Sequence of chain 1.C:
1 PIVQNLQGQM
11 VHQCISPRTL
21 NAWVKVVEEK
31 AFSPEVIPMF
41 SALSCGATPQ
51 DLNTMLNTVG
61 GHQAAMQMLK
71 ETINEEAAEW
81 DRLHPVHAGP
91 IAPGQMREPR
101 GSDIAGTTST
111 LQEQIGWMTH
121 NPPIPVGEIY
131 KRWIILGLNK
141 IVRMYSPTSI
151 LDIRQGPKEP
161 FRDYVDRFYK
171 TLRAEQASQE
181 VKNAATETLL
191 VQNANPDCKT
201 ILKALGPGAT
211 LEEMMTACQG

Sequence of chain 5.C:
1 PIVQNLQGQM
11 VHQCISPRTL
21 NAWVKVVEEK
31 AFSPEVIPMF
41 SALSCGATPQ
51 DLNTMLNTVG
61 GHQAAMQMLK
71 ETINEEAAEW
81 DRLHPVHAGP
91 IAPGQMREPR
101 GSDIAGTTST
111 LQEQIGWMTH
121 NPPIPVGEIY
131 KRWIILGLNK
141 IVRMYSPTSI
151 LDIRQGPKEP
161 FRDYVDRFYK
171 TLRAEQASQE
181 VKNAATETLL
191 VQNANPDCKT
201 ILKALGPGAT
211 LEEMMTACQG

Binding-site contacts:
Ligand atom N15 contacts residue GLN179 of chain 1.C at 3.4 Å (h-bond).
Ligand atom F53 contacts residue GLN179 of chain 1.C at 3.4 Å.
Ligand atom C18 contacts residue GLN179 of chain 1.C at 3.4 Å.
Ligand atom C12 contacts residue TYR130 of chain 5.C at 3.2 Å (hydrophobic).
Ligand atom F27 contacts residue LEU56 of chain 5.C at 3.3 Å.
Ligand atom F26 contacts residue MET66 of chain 5.C at 3.5 Å.
Ligand atom C12 contacts residue ASN53 of chain 5.C at 3.1 Å.
Ligand atom N43 contacts residue ASN57 of chain 5.C at 2.6 Å (h-bond).
Ligand atom O50 contacts residue GLN179 of chain 1.C at 2.9 Å (h-bond).
Ligand atom F64 contacts residue ARG173 of chain 1.C at 3.1 Å.
Ligand atom F63 contacts residue THR107 of chain 5.C at 3.2 Å.
Ligand atom F27 contacts residue MET66 of chain 5.C at 3.1 Å.
Ligand atom C11 contacts residue TYR130 of chain 5.C at 3.2 Å (hydrophobic).
Ligand atom C03 contacts residue ASN53 of chain 5.C at 3.5 Å.
Ligand atom C21 contacts residue ASN57 of chain 5.C at 3.2 Å.
Ligand atom C19 contacts residue ASN53 of chain 5.C at 3.5 Å.
Ligand atom C36 contacts residue GLN67 of chain 5.C at 3.2 Å.
Ligand atom C07 contacts residue THR107 of chain 5.C at 3.5 Å.
Ligand atom N15 contacts residue LYS70 of chain 5.C at 3.5 Å (salt-bridge).
Ligand atom C02 contacts residue ASN57 of chain 5.C at 3.5 Å.
Ligand atom C19 contacts residue ASN57 of chain 5.C at 3.4 Å.
Ligand atom O29 contacts residue LYS70 of chain 5.C at 3.0 Å (salt-bridge).
Ligand atom F64 contacts residue LEU172 of chain 1.C at 3.3 Å.
Ligand atom C08 contacts residue THR107 of chain 5.C at 3.5 Å.
Ligand atom C23 contacts residue MET66 of chain 5.C at 3.4 Å (hydrophobic).
Ligand atom O51 contacts residue ASN74 of chain 5.C at 3.1 Å (h-bond).
Ligand atom F26 contacts residue LYS70 of chain 5.C at 3.3 Å.
Ligand atom O50 contacts residue LYS70 of chain 5.C at 2.6 Å (salt-bridge).
Ligand atom F62 contacts residue GLN179 of chain 1.C at 3.5 Å.
Ligand atom F26 contacts residue LEU69 of chain 5.C at 3.4 Å.
Ligand atom F53 contacts residue LYS182 of chain 1.C at 3.1 Å.
Ligand atom C44 contacts residue ASN57 of chain 5.C at 3.3 Å.
Ligand atom O57 contacts residue PRO38 of chain 1.C at 3.3 Å (h-bond).
Ligand atom F42 contacts residue LYS70 of chain 5.C at 3.1 Å.
Ligand atom CL47 contacts residue ASN74 of chain 5.C at 3.2 Å.
Ligand atom C39 contacts residue GLN63 of chain 5.C at 3.2 Å.
Ligand atom C16 contacts residue LYS70 of chain 5.C at 3.3 Å.
Ligand atom N06 contacts residue ASN57 of chain 5.C at 2.8 Å (h-bond).
Ligand atom F52 contacts residue TYR169 of chain 1.C at 3.2 Å.
Ligand atom C04 contacts residue ASN53 of chain 5.C at 3.3 Å.

This small molecule binds to this protein.
Small molecule (SMILES): CC(C)(C#Cc1ccc(-c2ccc(Cl)c3c(NS(C)(=O)=O)nn(CC(F)(F)F)c23)c([C@H](Cc2cc(F)cc(F)c2)NC(=O)Cn2nc(C(F)(F)F)c3c2C(F)(F)[C@@H]2C[C@H]32)n1)S(C)(=O)=O